Binding-site contacts:
Ligand atom C83 contacts residue ALA43 of chain 1.A at 3.7 Å (hydrophobic).
Ligand atom O63 contacts residue GLN52 of chain 1.A at 4.1 Å.
Ligand atom O78 contacts residue TYR178 of chain 1.A at 3.3 Å.
Ligand atom C85 contacts residue PHE115 of chain 1.A at 3.9 Å (hydrophobic).
Ligand atom C67 contacts residue AJP1 of chain 1.E at 3.8 Å.
Ligand atom O25 contacts residue TYR178 of chain 1.A at 3.9 Å.
Ligand atom C26 contacts residue TYR178 of chain 1.A at 3.9 Å (hydrophobic).
Ligand atom C18 contacts residue TYR178 of chain 1.A at 3.5 Å (hydrophobic).
Ligand atom C66 contacts residue AJP1 of chain 1.E at 3.3 Å.
Ligand atom C41 contacts residue ALA123 of chain 1.A at 3.6 Å (hydrophobic).
Ligand atom O82 contacts residue PHE196 of chain 1.A at 3.2 Å.
Ligand atom O75 contacts residue GLN179 of chain 1.A at 3.4 Å (h-bond).
Ligand atom O75 contacts residue AJP1 of chain 1.E at 3.0 Å (h-bond).
Ligand atom O82 contacts residue AJP1 of chain 1.E at 3.4 Å.
Ligand atom C13 contacts residue ASN47 of chain 1.A at 4.2 Å.
Ligand atom C23 contacts residue TYR178 of chain 1.A at 3.9 Å (hydrophobic).
Ligand atom O09 contacts residue PHE196 of chain 1.A at 3.1 Å.
Ligand atom C10 contacts residue PHE196 of chain 1.A at 3.5 Å (hydrophobic).
Ligand atom O84 contacts residue PHE115 of chain 1.A at 3.8 Å.
Ligand atom C24 contacts residue TYR187 of chain 1.A at 3.8 Å (hydrophobic).
Ligand atom C04 contacts residue CYS77 of chain 1.A at 3.7 Å (hydrophobic).
Ligand atom C32 contacts residue ALA123 of chain 1.A at 3.6 Å (hydrophobic).
Ligand atom C83 contacts residue LEU46 of chain 1.A at 3.2 Å (hydrophobic).
Ligand atom C18 contacts residue TYR187 of chain 1.A at 4.0 Å (hydrophobic).
Ligand atom O42 contacts residue ALA123 of chain 1.A at 3.7 Å.
Ligand atom C05 contacts residue PHE196 of chain 1.A at 4.2 Å (hydrophobic).
Ligand atom C03 contacts residue CYS77 of chain 1.A at 3.9 Å (hydrophobic).
Ligand atom C19 contacts residue TYR187 of chain 1.A at 3.6 Å (hydrophobic).
Ligand atom C27 contacts residue TYR178 of chain 1.A at 4.2 Å (hydrophobic).
Ligand atom C24 contacts residue TYR178 of chain 1.A at 2.8 Å (hydrophobic).
Ligand atom C08 contacts residue PHE196 of chain 1.A at 3.7 Å (hydrophobic).
Ligand atom O74 contacts residue GLN179 of chain 1.A at 4.1 Å.
Ligand atom O33 contacts residue ALA123 of chain 1.A at 3.9 Å.
Ligand atom C85 contacts residue PHE196 of chain 1.A at 3.7 Å (hydrophobic).
Ligand atom O51 contacts residue NAG2 of chain 1.C at 3.8 Å.
Ligand atom C19 contacts residue TYR178 of chain 1.A at 3.7 Å (hydrophobic).
Ligand atom C17 contacts residue LEU192 of chain 1.A at 3.7 Å (hydrophobic).
Ligand atom C13 contacts residue LEU46 of chain 1.A at 4.1 Å (hydrophobic).
Ligand atom O74 contacts residue AJP1 of chain 1.E at 3.1 Å (h-bond).
Ligand atom O79 contacts residue GLN50 of chain 1.A at 3.1 Å.

Sequence of chain 1.A:
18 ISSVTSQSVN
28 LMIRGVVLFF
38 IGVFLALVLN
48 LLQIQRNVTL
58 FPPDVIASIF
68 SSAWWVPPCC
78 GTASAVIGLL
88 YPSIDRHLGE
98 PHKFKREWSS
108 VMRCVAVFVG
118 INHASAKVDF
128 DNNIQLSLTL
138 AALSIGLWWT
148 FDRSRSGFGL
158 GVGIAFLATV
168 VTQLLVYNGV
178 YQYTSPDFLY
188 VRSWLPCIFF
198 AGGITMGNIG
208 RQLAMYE

A small-molecule ligand and the protein it binds are described below.
Small molecule (SMILES): C[C@@H]1CC[C@@]2(OC1)O[C@H]1[C@@H](O)[C@H]3[C@@H]4CC[C@H]5C[C@@H](O[C@@H]6O[C@H](CO)[C@H](O[C@@H]7O[C@H](CO)[C@@H](O)[C@H](O[C@@H]8OC[C@@H](O)[C@H](O)[C@H]8O)[C@H]7O[C@@H]7O[C@H](CO)[C@H](O)[C@H](O[C@@H]8O[C@H](CO)[C@@H](O)[C@H](O)[C@H]8O)[C@H]7O)[C@H](O)[C@H]6O)[C@H](O)C[C@]5(C)[C@H]4CC[C@]3(C)[C@H]1[C@@H]2C